A protein and the small-molecule ligand that binds it are described below.
Small molecule (SMILES): CC(=O)N[C@H]1[C@H](O[C@H]2[C@H](O)[C@@H](NC(C)=O)CO[C@@H]2CO)O[C@H](CO)[C@@H](O)[C@@H]1O

Sequence of chain 39.H:
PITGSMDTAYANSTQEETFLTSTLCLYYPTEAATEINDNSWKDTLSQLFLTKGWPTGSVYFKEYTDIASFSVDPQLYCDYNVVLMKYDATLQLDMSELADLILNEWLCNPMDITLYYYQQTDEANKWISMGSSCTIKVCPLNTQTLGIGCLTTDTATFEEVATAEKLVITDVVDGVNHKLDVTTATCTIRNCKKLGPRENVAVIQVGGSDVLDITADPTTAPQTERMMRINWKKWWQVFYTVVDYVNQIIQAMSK

Binding-site contacts:
Ligand atom O5 contacts residue ASN12 of chain 39.H at 2.7 Å (h-bond).
Ligand atom O7 contacts residue ASN12 of chain 39.H at 3.7 Å.
Ligand atom N2 contacts residue ASN12 of chain 39.H at 3.8 Å.
Ligand atom C2 contacts residue ASN12 of chain 39.H at 3.2 Å.
Ligand atom C1 contacts residue ASN12 of chain 39.H at 2.2 Å.
Ligand atom C7 contacts residue ASN12 of chain 39.H at 3.9 Å.
Ligand atom C5 contacts residue ASN12 of chain 39.H at 4.1 Å.